A small-molecule ligand and the protein it binds are described below.
Small molecule (SMILES): N=c1ccn([C@H]2C[C@H](O[P](=O)(O)OC[C@H]3O[C@@H](n4cnc5c(=O)nc(N)[nH]c54)C[C@@H]3O[P](=O)(O)OC[C@H]3O[C@@H](n4cnc5c(N)ncnc54)C[C@@H]3O[P](=O)(O)OC[C@H]3O[C@@H](n4cc(Br)c(=O)[nH]c4=O)C[C@@H]3O[P](=O)(O)OC[C@H]3O[C@@H](n4ccc(N)nc4=O)C[C@@H]3O[P](=O)(O)OC[C@H]3O[C@@H](n4cnc5c(=O)nc(N)[nH]c54)C[C@@H]3O[P](=O)(O)OC[C@H]3O[C@@H](n4ccc(N)nc4=O)C[C@@H]3O)[C@@H](CO[P](=O)(O)O[C@H]3C[C@H](n4cnc5c(=O)nc(N)[nH]c54)O[C@@H]3CO)O2)c(=O)[nH]1

Binding-site contacts:
Ligand atom C2 contacts residue BRU5 of chain 1.B at 3.3 Å.
Ligand atom O2 contacts residue DG7 of chain 1.B at 2.9 Å (h-bond).
Ligand atom N3 contacts residue DG3 of chain 1.B at 2.9 Å (h-bond).
Ligand atom O4 contacts residue DA4 of chain 1.B at 3.0 Å (h-bond).
Ligand atom N4 contacts residue DG3 of chain 1.B at 2.9 Å (h-bond).
Ligand atom N1 contacts residue BRU5 of chain 1.B at 2.8 Å (h-bond).
Ligand atom O2 contacts residue ARG42 of chain 1.E at 2.9 Å (salt-bridge).
Ligand atom O6 contacts residue DC6 of chain 1.B at 2.9 Å (h-bond).
Ligand atom N3 contacts residue DG1 of chain 1.B at 2.8 Å (h-bond).
Ligand atom N1 contacts residue DC2 of chain 1.B at 3.0 Å (h-bond).
Ligand atom OP1 contacts residue LYS22 of chain 1.E at 2.8 Å.
Ligand atom C1' contacts residue ARG42 of chain 1.E at 3.2 Å.
Ligand atom O6 contacts residue DC2 of chain 1.B at 2.9 Å (h-bond).
Ligand atom N2 contacts residue DG3 of chain 1.B at 3.2 Å.
Ligand atom N2 contacts residue SER31 of chain 1.E at 3.0 Å (h-bond).
Ligand atom OP1 contacts residue LYS39 of chain 1.E at 3.3 Å (salt-bridge).
Ligand atom N3 contacts residue VAL26 of chain 1.E at 3.3 Å.
Ligand atom O4' contacts residue TRP24 of chain 1.E at 3.3 Å.
Ligand atom N3 contacts residue DA4 of chain 1.B at 2.9 Å (h-bond).
Ligand atom N6 contacts residue DA4 of chain 1.B at 3.2 Å (h-bond).
Ligand atom O6 contacts residue DG7 of chain 1.B at 3.1 Å (h-bond).
Ligand atom N2 contacts residue DC6 of chain 1.B at 2.8 Å (h-bond).
Ligand atom N4 contacts residue DG1 of chain 1.B at 3.0 Å (h-bond).
Ligand atom N2 contacts residue DC8 of chain 1.B at 2.8 Å (h-bond).
Ligand atom N4 contacts residue DC6 of chain 1.B at 3.1 Å (h-bond).
Ligand atom N3 contacts residue TRP24 of chain 1.E at 2.9 Å (h-bond).
Ligand atom O4' contacts residue TRP24 of chain 1.E at 3.2 Å.
Ligand atom O6 contacts residue DC8 of chain 1.B at 2.8 Å (h-bond).
Ligand atom O6 contacts residue DG1 of chain 1.B at 3.2 Å (h-bond).
Ligand atom N2 contacts residue DC2 of chain 1.B at 3.1 Å (h-bond).
Ligand atom N1 contacts residue DC6 of chain 1.B at 2.9 Å (h-bond).
Ligand atom N6 contacts residue BRU5 of chain 1.B at 3.1 Å (h-bond).
Ligand atom N3 contacts residue DG7 of chain 1.B at 3.0 Å (h-bond).
Ligand atom N1 contacts residue DC8 of chain 1.B at 2.9 Å (h-bond).
Ligand atom N4 contacts residue DG7 of chain 1.B at 3.0 Å (h-bond).
Ligand atom C2 contacts residue ARG42 of chain 1.E at 3.2 Å.
Ligand atom O2 contacts residue DG3 of chain 1.B at 2.9 Å (h-bond).
Ligand atom O2 contacts residue ARG42 of chain 1.E at 2.9 Å (salt-bridge).
Ligand atom O2 contacts residue DG1 of chain 1.B at 2.6 Å (h-bond).
Ligand atom O4' contacts residue ARG42 of chain 1.E at 2.9 Å (salt-bridge).

Sequence of chain 1.E:
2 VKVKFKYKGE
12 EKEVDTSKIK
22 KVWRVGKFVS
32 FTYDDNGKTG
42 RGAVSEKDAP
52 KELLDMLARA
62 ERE